Sequence of chain 1.XA:
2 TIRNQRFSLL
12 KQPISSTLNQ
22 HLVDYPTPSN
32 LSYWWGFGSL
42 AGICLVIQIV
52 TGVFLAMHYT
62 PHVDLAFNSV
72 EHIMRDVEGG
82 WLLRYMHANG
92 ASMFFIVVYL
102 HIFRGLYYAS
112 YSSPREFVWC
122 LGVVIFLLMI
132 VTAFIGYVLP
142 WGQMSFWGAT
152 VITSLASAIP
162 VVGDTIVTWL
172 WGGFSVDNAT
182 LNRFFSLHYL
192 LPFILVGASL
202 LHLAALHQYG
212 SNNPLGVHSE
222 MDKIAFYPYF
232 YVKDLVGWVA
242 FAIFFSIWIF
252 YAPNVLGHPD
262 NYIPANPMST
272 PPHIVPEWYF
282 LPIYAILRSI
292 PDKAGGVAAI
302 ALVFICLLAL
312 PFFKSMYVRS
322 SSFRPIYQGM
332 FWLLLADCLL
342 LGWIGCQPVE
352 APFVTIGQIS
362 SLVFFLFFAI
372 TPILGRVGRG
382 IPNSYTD

Sequence of chain 1.HB:
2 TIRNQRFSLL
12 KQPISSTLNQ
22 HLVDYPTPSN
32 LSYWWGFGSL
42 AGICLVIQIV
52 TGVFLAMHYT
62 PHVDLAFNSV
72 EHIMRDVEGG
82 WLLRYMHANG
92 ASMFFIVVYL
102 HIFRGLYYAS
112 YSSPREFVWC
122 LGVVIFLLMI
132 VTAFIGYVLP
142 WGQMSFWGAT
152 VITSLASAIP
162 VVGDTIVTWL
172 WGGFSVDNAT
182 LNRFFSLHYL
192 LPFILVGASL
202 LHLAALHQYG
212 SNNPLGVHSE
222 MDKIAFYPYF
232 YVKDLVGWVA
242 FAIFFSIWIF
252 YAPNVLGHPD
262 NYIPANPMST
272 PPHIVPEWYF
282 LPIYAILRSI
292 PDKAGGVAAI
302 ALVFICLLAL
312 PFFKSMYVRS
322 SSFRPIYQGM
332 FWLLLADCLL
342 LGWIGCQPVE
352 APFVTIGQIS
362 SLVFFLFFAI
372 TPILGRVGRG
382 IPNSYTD

Binding-site contacts:
Ligand atom C11 contacts residue ILE131 of chain 1.HB at 3.8 Å (hydrophobic).
Ligand atom O3 contacts residue TYR285 of chain 1.HB at 3.8 Å.
Ligand atom C7 contacts residue PHE281 of chain 1.HB at 3.7 Å (hydrophobic).
Ligand atom C15 contacts residue VAL132 of chain 1.HB at 3.6 Å (hydrophobic).
Ligand atom C7 contacts residue PRO277 of chain 1.HB at 3.5 Å (hydrophobic).
Ligand atom C4 contacts residue VAL152 of chain 1.HB at 3.9 Å (hydrophobic).
Ligand atom CM5 contacts residue TYR285 of chain 1.HB at 3.5 Å (hydrophobic).
Ligand atom C36 contacts residue VAL131 of chain 1.YA at 3.8 Å (hydrophobic).
Ligand atom O3 contacts residue VAL152 of chain 1.HB at 3.1 Å.
Ligand atom C6 contacts residue ILE153 of chain 1.HB at 3.5 Å (hydrophobic).
Ligand atom C30 contacts residue LEU188 of chain 1.HB at 3.8 Å (hydrophobic).
Ligand atom O4 contacts residue VAL152 of chain 1.HB at 3.6 Å.
Ligand atom O4 contacts residue HIS237 of chain 1.YA at 3.2 Å (h-bond).
Ligand atom C5 contacts residue ILE153 of chain 1.HB at 3.3 Å (hydrophobic).
Ligand atom C4 contacts residue TYR285 of chain 1.HB at 3.3 Å (hydrophobic).
Ligand atom CM2 contacts residue VAL276 of chain 1.HB at 3.5 Å (hydrophobic).
Ligand atom C16 contacts residue ILE153 of chain 1.HB at 3.5 Å (hydrophobic).
Ligand atom O4 contacts residue TYR285 of chain 1.HB at 2.8 Å.
Ligand atom C3 contacts residue VAL152 of chain 1.HB at 3.7 Å (hydrophobic).
Ligand atom C1 contacts residue PRO277 of chain 1.HB at 3.4 Å (hydrophobic).
Ligand atom C5 contacts residue TYR285 of chain 1.HB at 3.6 Å (hydrophobic).
Ligand atom C17 contacts residue VAL132 of chain 1.HB at 3.7 Å (hydrophobic).
Ligand atom C27 contacts residue TRP170 of chain 1.HB at 3.5 Å (hydrophobic).
Ligand atom C10 contacts residue PHE281 of chain 1.HB at 3.8 Å (hydrophobic).
Ligand atom C25 contacts residue LEU171 of chain 1.HB at 3.5 Å (hydrophobic).
Ligand atom O4 contacts residue LEU288 of chain 1.HB at 3.8 Å.
Ligand atom C12 contacts residue ILE153 of chain 1.HB at 3.8 Å (hydrophobic).
Ligand atom O1 contacts residue PRO277 of chain 1.HB at 3.1 Å.
Ligand atom C6 contacts residue PRO277 of chain 1.HB at 3.6 Å (hydrophobic).
Ligand atom CM3 contacts residue TYR285 of chain 1.HB at 3.0 Å (hydrophobic).
Ligand atom CM2 contacts residue ILE275 of chain 1.HB at 3.7 Å (hydrophobic).
Ligand atom CM5 contacts residue ILE153 of chain 1.HB at 3.8 Å (hydrophobic).
Ligand atom O2 contacts residue GLY149 of chain 1.HB at 3.1 Å.
Ligand atom C8 contacts residue ILE153 of chain 1.HB at 3.7 Å (hydrophobic).
Ligand atom C20 contacts residue PHE135 of chain 1.HB at 3.7 Å (hydrophobic).
Ligand atom CM2 contacts residue PRO277 of chain 1.HB at 3.6 Å (hydrophobic).
Ligand atom CM2 contacts residue GLY149 of chain 1.HB at 3.7 Å.
Ligand atom C25 contacts residue LEU188 of chain 1.HB at 3.6 Å (hydrophobic).
Ligand atom C3 contacts residue TYR285 of chain 1.HB at 3.8 Å (hydrophobic).
Ligand atom C4 contacts residue ILE153 of chain 1.HB at 3.5 Å (hydrophobic).

A protein and the small-molecule ligand that binds it are described below.
Small molecule (SMILES): COC1=C(OC)C(=O)C(C/C=C(\C)CC/C=C(\C)CC/C=C(\C)CC/C=C(\C)CC/C=C(\C)CC/C=C(\C)CCC=C(C)C)=C(C)C1=O

Sequence of chain 1.YA:
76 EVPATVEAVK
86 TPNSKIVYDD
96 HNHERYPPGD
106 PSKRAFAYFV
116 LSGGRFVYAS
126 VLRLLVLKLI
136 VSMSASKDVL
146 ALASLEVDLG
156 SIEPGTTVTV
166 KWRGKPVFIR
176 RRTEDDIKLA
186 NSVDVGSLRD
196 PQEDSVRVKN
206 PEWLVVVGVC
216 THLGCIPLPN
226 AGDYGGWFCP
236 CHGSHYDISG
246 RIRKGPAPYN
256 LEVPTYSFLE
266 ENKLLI